Sequence of chain 18.C:
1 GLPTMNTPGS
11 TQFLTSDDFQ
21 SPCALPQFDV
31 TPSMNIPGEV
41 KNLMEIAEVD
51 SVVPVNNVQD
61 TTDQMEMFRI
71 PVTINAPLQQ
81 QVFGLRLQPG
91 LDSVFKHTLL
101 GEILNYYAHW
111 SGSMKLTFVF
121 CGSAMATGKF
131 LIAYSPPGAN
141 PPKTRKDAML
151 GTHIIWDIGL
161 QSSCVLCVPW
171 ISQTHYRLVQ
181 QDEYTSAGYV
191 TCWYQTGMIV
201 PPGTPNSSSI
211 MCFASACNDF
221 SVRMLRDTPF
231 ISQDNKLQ

Sequence of chain 19.C:
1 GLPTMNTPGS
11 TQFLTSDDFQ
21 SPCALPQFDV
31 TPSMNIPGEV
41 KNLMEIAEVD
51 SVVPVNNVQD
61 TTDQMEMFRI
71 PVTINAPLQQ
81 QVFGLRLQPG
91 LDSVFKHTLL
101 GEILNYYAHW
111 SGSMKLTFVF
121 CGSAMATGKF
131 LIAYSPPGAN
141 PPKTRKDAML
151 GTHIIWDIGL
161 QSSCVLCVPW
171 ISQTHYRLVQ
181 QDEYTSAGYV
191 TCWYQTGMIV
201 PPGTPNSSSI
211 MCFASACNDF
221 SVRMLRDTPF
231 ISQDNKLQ

A small-molecule ligand and the protein it binds are described below.
Small molecule (SMILES): Cc1cc(CCCCCCCOc2ccc(C3=NCCO3)cc2)on1

Binding-site contacts:
Ligand atom C4A contacts residue ALA24 of chain 18.C at 4.0 Å (hydrophobic).
Ligand atom C3C contacts residue LEU216 of chain 18.A at 3.7 Å (hydrophobic).
Ligand atom N2 contacts residue W711 of chain 18.F at 2.9 Å.
Ligand atom C31 contacts residue ASN214 of chain 18.A at 3.3 Å.
Ligand atom C3B contacts residue ILE219 of chain 18.A at 3.8 Å (hydrophobic).
Ligand atom C31 contacts residue LEU216 of chain 18.A at 3.4 Å (hydrophobic).
Ligand atom C3C contacts residue TYR192 of chain 18.A at 4.0 Å (hydrophobic).
Ligand atom C1C contacts residue THR97 of chain 18.A at 3.9 Å.
Ligand atom C4A contacts residue LEU14 of chain 19.C at 4.0 Å (hydrophobic).
Ligand atom C2C contacts residue THR97 of chain 18.A at 3.9 Å.
Ligand atom O1B contacts residue ILE95 of chain 18.A at 3.6 Å.
Ligand atom C2C contacts residue LEU216 of chain 18.A at 3.7 Å (hydrophobic).
Ligand atom C5A contacts residue PRO168 of chain 18.A at 4.0 Å (hydrophobic).
Ligand atom C2A contacts residue MET181 of chain 18.A at 3.7 Å (hydrophobic).
Ligand atom C4 contacts residue TYR192 of chain 18.A at 3.5 Å (hydrophobic).
Ligand atom N3A contacts residue ALA24 of chain 18.C at 3.8 Å.
Ligand atom C4A contacts residue ILE170 of chain 18.A at 3.9 Å (hydrophobic).
Ligand atom C4B contacts residue TYR146 of chain 18.A at 3.7 Å (hydrophobic).
Ligand atom C1B contacts residue ILE183 of chain 18.A at 4.0 Å (hydrophobic).
Ligand atom N3A contacts residue TYR146 of chain 18.A at 4.0 Å.
Ligand atom C6B contacts residue ILE183 of chain 18.A at 3.6 Å (hydrophobic).
Ligand atom C6B contacts residue TYR146 of chain 18.A at 3.8 Å (hydrophobic).
Ligand atom C3 contacts residue W711 of chain 18.F at 3.2 Å.
Ligand atom O1 contacts residue W711 of chain 18.F at 3.7 Å.
Ligand atom C5A contacts residue ILE144 of chain 18.A at 3.7 Å (hydrophobic).
Ligand atom O1A contacts residue PHE121 of chain 18.A at 4.0 Å.
Ligand atom C6C contacts residue ILE186 of chain 18.A at 3.9 Å (hydrophobic).
Ligand atom C4B contacts residue ILE183 of chain 18.A at 4.0 Å (hydrophobic).
Ligand atom N3A contacts residue MET181 of chain 18.A at 3.3 Å.
Ligand atom C1C contacts residue PHE115 of chain 18.A at 3.9 Å (hydrophobic).
Ligand atom N2 contacts residue THR97 of chain 18.A at 3.7 Å.
Ligand atom C5B contacts residue TYR146 of chain 18.A at 3.4 Å (hydrophobic).
Ligand atom C5A contacts residue ILE170 of chain 18.A at 3.8 Å (hydrophobic).
Ligand atom C4C contacts residue MET117 of chain 18.A at 3.9 Å (hydrophobic).
Ligand atom C4A contacts residue MET181 of chain 18.A at 3.6 Å (hydrophobic).
Ligand atom C2A contacts residue TYR146 of chain 18.A at 3.7 Å (hydrophobic).
Ligand atom C31 contacts residue W711 of chain 18.F at 3.0 Å.
Ligand atom C2B contacts residue ILE219 of chain 18.A at 3.8 Å (hydrophobic).
Ligand atom O1 contacts residue THR97 of chain 18.A at 3.4 Å (h-bond).
Ligand atom C5B contacts residue ILE183 of chain 18.A at 3.7 Å (hydrophobic).

Sequence of chain 18.A:
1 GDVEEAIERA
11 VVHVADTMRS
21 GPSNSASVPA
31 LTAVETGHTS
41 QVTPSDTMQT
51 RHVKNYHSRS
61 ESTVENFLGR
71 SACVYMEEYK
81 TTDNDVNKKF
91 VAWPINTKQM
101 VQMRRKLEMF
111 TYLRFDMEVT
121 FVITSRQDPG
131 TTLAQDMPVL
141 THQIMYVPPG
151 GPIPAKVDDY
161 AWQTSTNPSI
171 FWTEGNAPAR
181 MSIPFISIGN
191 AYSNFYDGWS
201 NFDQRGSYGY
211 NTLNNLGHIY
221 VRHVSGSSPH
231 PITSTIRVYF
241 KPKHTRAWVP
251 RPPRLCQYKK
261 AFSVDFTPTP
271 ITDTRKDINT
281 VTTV